Sequence of chain 1.F:
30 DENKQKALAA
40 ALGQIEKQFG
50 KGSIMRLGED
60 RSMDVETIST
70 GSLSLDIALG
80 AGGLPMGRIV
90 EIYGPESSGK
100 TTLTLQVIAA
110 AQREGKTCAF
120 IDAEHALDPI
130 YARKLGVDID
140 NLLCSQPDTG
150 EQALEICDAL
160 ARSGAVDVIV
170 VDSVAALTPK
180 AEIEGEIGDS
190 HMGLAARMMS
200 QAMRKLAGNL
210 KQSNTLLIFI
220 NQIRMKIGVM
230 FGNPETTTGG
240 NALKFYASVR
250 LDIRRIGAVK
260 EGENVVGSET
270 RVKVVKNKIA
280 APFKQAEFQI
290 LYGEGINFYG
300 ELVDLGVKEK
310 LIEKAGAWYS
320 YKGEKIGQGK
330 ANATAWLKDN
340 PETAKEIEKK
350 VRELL

Binding-site contacts:
Ligand atom O2B contacts residue SER96 of chain 1.F at 3.2 Å (h-bond).
Ligand atom N6 contacts residue TYR130 of chain 1.F at 3.4 Å.
Ligand atom C2 contacts residue ALA279 of chain 1.E at 3.7 Å (hydrophobic).
Ligand atom O2G contacts residue MG1 of chain 1.W at 3.9 Å.
Ligand atom C5 contacts residue TYR130 of chain 1.F at 3.8 Å (hydrophobic).
Ligand atom C4' contacts residue TYR291 of chain 1.F at 3.8 Å (hydrophobic).
Ligand atom S1G contacts residue PHE244 of chain 1.E at 3.7 Å.
Ligand atom PG contacts residue MG1 of chain 1.W at 3.8 Å.
Ligand atom O3G contacts residue SER96 of chain 1.F at 3.0 Å (h-bond).
Ligand atom PB contacts residue LYS99 of chain 1.F at 3.8 Å.
Ligand atom N1 contacts residue ALA279 of chain 1.E at 3.7 Å.
Ligand atom O2G contacts residue LYS277 of chain 1.E at 3.4 Å (salt-bridge).
Ligand atom O1B contacts residue LYS99 of chain 1.F at 2.9 Å (salt-bridge).
Ligand atom O1B contacts residue MG1 of chain 1.W at 3.3 Å.
Ligand atom S1G contacts residue GLU95 of chain 1.F at 3.9 Å.
Ligand atom O2B contacts residue GLY98 of chain 1.F at 3.5 Å (h-bond).
Ligand atom O3G contacts residue LYS275 of chain 1.E at 3.6 Å.
Ligand atom N6 contacts residue ILE278 of chain 1.E at 3.0 Å (h-bond).
Ligand atom O3' contacts residue TYR291 of chain 1.F at 3.3 Å (h-bond).
Ligand atom N1 contacts residue TYR130 of chain 1.F at 3.7 Å.
Ligand atom O2' contacts residue ASN276 of chain 1.E at 3.4 Å (h-bond).
Ligand atom S1G contacts residue LYS99 of chain 1.F at 3.2 Å (salt-bridge).
Ligand atom O2' contacts residue PRO281 of chain 1.E at 3.4 Å.
Ligand atom O1A contacts residue THR100 of chain 1.F at 3.6 Å.
Ligand atom O3B contacts residue MG1 of chain 1.W at 2.8 Å.
Ligand atom O2B contacts residue SER97 of chain 1.F at 3.1 Å (h-bond).
Ligand atom C6 contacts residue ILE278 of chain 1.E at 3.7 Å (hydrophobic).
Ligand atom O2G contacts residue PHE244 of chain 1.E at 3.7 Å.
Ligand atom O1A contacts residue THR101 of chain 1.F at 3.1 Å (h-bond).
Ligand atom O2B contacts residue LYS99 of chain 1.F at 3.6 Å.
Ligand atom O1B contacts residue THR100 of chain 1.F at 2.8 Å (h-bond).
Ligand atom C2 contacts residue ALA280 of chain 1.E at 3.7 Å (hydrophobic).
Ligand atom C1' contacts residue TYR291 of chain 1.F at 3.6 Å (hydrophobic).
Ligand atom C6 contacts residue TYR130 of chain 1.F at 3.6 Å (hydrophobic).
Ligand atom O3A contacts residue GLY98 of chain 1.F at 3.6 Å.
Ligand atom O1A contacts residue GLY98 of chain 1.F at 3.8 Å.
Ligand atom PB contacts residue MG1 of chain 1.W at 3.8 Å.
Ligand atom N1 contacts residue ILE278 of chain 1.E at 3.9 Å.
Ligand atom O1B contacts residue GLY98 of chain 1.F at 3.7 Å.
Ligand atom O4' contacts residue TYR291 of chain 1.F at 3.5 Å.

A small-molecule ligand and the protein it binds are described below.
Small molecule (SMILES): Nc1ncnc2c1ncn2[C@@H]1O[C@H](COP(=O)(O)OP(=O)(O)OP(O)(O)=S)[C@@H](O)[C@H]1O

Sequence of chain 1.E:
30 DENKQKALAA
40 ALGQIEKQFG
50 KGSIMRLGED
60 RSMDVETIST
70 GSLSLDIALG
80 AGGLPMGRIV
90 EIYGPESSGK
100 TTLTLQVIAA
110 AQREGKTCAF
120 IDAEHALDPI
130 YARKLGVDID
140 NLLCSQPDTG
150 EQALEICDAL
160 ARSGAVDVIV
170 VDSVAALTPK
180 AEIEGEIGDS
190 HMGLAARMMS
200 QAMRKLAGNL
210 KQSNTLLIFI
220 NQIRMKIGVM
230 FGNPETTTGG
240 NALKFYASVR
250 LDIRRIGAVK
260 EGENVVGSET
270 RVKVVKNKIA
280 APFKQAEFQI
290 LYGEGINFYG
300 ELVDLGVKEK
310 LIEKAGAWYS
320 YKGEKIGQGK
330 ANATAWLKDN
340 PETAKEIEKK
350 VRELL